Sequence of chain 1.A:
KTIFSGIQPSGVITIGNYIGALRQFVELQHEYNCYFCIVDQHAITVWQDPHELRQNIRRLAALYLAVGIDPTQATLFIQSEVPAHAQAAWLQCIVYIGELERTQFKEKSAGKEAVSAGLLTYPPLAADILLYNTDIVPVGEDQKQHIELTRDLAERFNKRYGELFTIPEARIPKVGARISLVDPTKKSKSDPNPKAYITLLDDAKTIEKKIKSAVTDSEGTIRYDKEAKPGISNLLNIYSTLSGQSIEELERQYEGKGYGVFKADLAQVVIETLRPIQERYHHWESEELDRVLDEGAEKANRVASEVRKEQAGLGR

Binding-site contacts:
Ligand atom N6 contacts residue MSE193 of chain 1.A at 3.1 Å (h-bond).
Ligand atom CA contacts residue TYR125 of chain 1.A at 3.4 Å (hydrophobic).
Ligand atom CZ3 contacts residue SER6 of chain 1.A at 3.5 Å.
Ligand atom O2' contacts residue ASP146 of chain 1.A at 2.6 Å (salt-bridge).
Ligand atom O2' contacts residue GLY144 of chain 1.A at 2.9 Å (h-bond).
Ligand atom O5' contacts residue ASN18 of chain 1.A at 3.2 Å (h-bond).
Ligand atom N6 contacts residue LYS192 of chain 1.A at 3.5 Å.
Ligand atom C2 contacts residue GLY17 of chain 1.A at 3.2 Å.
Ligand atom O3' contacts residue GLY144 of chain 1.A at 3.2 Å (h-bond).
Ligand atom CD1 contacts residue HIS43 of chain 1.A at 3.5 Å.
Ligand atom N3 contacts residue GLY17 of chain 1.A at 3.0 Å (h-bond).
Ligand atom C4 contacts residue GLY17 of chain 1.A at 3.3 Å.
Ligand atom C2 contacts residue ALA181 of chain 1.A at 3.3 Å (hydrophobic).
Ligand atom CH2 contacts residue VAL141 of chain 1.A at 3.6 Å (hydrophobic).
Ligand atom N3 contacts residue GLY21 of chain 1.A at 3.3 Å.
Ligand atom CA contacts residue GLN147 of chain 1.A at 3.6 Å.
Ligand atom C8 contacts residue ASN18 of chain 1.A at 3.0 Å.
Ligand atom C2' contacts residue ASP146 of chain 1.A at 3.5 Å.
Ligand atom N7 contacts residue LYS192 of chain 1.A at 2.8 Å (salt-bridge).
Ligand atom C8 contacts residue LYS192 of chain 1.A at 3.6 Å.
Ligand atom N6 contacts residue ILE183 of chain 1.A at 2.9 Å (h-bond).
Ligand atom C contacts residue TYR125 of chain 1.A at 3.5 Å (hydrophobic).
Ligand atom CD1 contacts residue VAL40 of chain 1.A at 3.6 Å (hydrophobic).
Ligand atom CB contacts residue GLY7 of chain 1.A at 3.5 Å.
Ligand atom C5' contacts residue ASN18 of chain 1.A at 3.5 Å.
Ligand atom O1P contacts residue ILE8 of chain 1.A at 3.5 Å.
Ligand atom NH3 contacts residue GLN147 of chain 1.A at 3.3 Å (h-bond).
Ligand atom NE1 contacts residue ASP132 of chain 1.A at 2.8 Å (salt-bridge).
Ligand atom O3' contacts residue ALA22 of chain 1.A at 3.5 Å.
Ligand atom CE3 contacts residue GLY7 of chain 1.A at 3.3 Å.
Ligand atom O contacts residue GLN9 of chain 1.A at 3.3 Å (h-bond).
Ligand atom CZ3 contacts residue GLY7 of chain 1.A at 3.3 Å.
Ligand atom CZ2 contacts residue PHE5 of chain 1.A at 3.4 Å (hydrophobic).
Ligand atom O4' contacts residue ASN18 of chain 1.A at 3.1 Å (h-bond).
Ligand atom N9 contacts residue ASN18 of chain 1.A at 3.6 Å (h-bond).
Ligand atom O3' contacts residue VAL143 of chain 1.A at 3.2 Å.
Ligand atom O1P contacts residue GLN9 of chain 1.A at 2.8 Å (h-bond).
Ligand atom NH3 contacts residue TYR125 of chain 1.A at 2.4 Å (h-bond).
Ligand atom O contacts residue TYR125 of chain 1.A at 2.9 Å (h-bond).
Ligand atom N1 contacts residue ILE183 of chain 1.A at 2.9 Å (h-bond).

This protein binds this small molecule.
Small molecule (SMILES): Nc1ncnc2c1ncn2[C@@H]1O[C@H](CO[P](=O)(O)OC(=O)[C@@H](N)Cc2c[nH]c3ccccc23)[C@@H](O)[C@H]1O